Binding-site contacts:
Ligand atom C17 contacts residue ILE492 of chain 1.A at 3.2 Å (hydrophobic).
Ligand atom C14 contacts residue LEU321 of chain 1.A at 2.5 Å (hydrophobic).
Ligand atom N3 contacts residue LEU321 of chain 1.A at 2.2 Å (h-bond).
Ligand atom O1 contacts residue SER322 of chain 1.A at 3.2 Å (h-bond).
Ligand atom C17 contacts residue SER322 of chain 1.A at 3.6 Å.
Ligand atom C13 contacts residue SER322 of chain 1.A at 3.4 Å.
Ligand atom C17 contacts residue TYR324 of chain 1.A at 3.5 Å (hydrophobic).
Ligand atom O1 contacts residue SER485 of chain 1.A at 3.4 Å (h-bond).
Ligand atom O1 contacts residue HIS59 of chain 1.A at 3.3 Å.
Ligand atom F3 contacts residue VAL318 of chain 1.A at 3.5 Å.
Ligand atom C10 contacts residue LEU321 of chain 1.A at 3.6 Å (hydrophobic).
Ligand atom C15 contacts residue LEU321 of chain 1.A at 3.0 Å (hydrophobic).
Ligand atom N3 contacts residue ILE486 of chain 1.A at 3.0 Å.
Ligand atom F2 contacts residue VAL85 of chain 1.A at 2.9 Å.
Ligand atom F1 contacts residue LEU328 of chain 1.A at 3.0 Å.
Ligand atom C15 contacts residue SER322 of chain 1.A at 3.4 Å.
Ligand atom C12 contacts residue SER322 of chain 1.A at 3.6 Å.
Ligand atom O2 contacts residue SER485 of chain 1.A at 3.6 Å.
Ligand atom C16 contacts residue TYR324 of chain 1.A at 3.6 Å (hydrophobic).
Ligand atom C13 contacts residue LEU321 of chain 1.A at 3.4 Å (hydrophobic).
Ligand atom C16 contacts residue SER322 of chain 1.A at 3.6 Å.
Ligand atom C7 contacts residue ALA496 of chain 1.A at 3.3 Å (hydrophobic).
Ligand atom C1 contacts residue VAL318 of chain 1.A at 3.3 Å (hydrophobic).
Ligand atom S1 contacts residue LEU321 of chain 1.A at 3.2 Å (h-bond).
Ligand atom S1 contacts residue GLN161 of chain 1.A at 3.7 Å.
Ligand atom N1 contacts residue SER322 of chain 1.A at 3.5 Å.
Ligand atom C2 contacts residue VAL318 of chain 1.A at 3.2 Å (hydrophobic).
Ligand atom C11 contacts residue TRP356 of chain 1.A at 3.6 Å (hydrophobic).
Ligand atom F3 contacts residue LEU328 of chain 1.A at 3.5 Å.
Ligand atom C8 contacts residue GLY495 of chain 1.A at 3.6 Å.
Ligand atom C6 contacts residue ALA496 of chain 1.A at 3.4 Å (hydrophobic).
Ligand atom C3 contacts residue VAL318 of chain 1.A at 3.5 Å (hydrophobic).
Ligand atom O2 contacts residue ILE492 of chain 1.A at 2.9 Å.
Ligand atom C9 contacts residue LEU321 of chain 1.A at 3.5 Å (hydrophobic).
Ligand atom C14 contacts residue SER322 of chain 1.A at 3.2 Å.
Ligand atom C16 contacts residue ILE492 of chain 1.A at 3.4 Å (hydrophobic).
Ligand atom C7 contacts residue GLY495 of chain 1.A at 3.4 Å.
Ligand atom N3 contacts residue GLN161 of chain 1.A at 2.3 Å (h-bond).
Ligand atom C7 contacts residue MET491 of chain 1.A at 3.5 Å (hydrophobic).
Ligand atom O2 contacts residue PHE487 of chain 1.A at 3.4 Å (h-bond).

A small-molecule ligand and the protein it binds are described below.
Small molecule (SMILES): Cc1ccc(-c2cc(C(F)(F)F)nn2-c2ccc(S(N)(=O)=O)cc2)cc1

Sequence of chain 1.A:
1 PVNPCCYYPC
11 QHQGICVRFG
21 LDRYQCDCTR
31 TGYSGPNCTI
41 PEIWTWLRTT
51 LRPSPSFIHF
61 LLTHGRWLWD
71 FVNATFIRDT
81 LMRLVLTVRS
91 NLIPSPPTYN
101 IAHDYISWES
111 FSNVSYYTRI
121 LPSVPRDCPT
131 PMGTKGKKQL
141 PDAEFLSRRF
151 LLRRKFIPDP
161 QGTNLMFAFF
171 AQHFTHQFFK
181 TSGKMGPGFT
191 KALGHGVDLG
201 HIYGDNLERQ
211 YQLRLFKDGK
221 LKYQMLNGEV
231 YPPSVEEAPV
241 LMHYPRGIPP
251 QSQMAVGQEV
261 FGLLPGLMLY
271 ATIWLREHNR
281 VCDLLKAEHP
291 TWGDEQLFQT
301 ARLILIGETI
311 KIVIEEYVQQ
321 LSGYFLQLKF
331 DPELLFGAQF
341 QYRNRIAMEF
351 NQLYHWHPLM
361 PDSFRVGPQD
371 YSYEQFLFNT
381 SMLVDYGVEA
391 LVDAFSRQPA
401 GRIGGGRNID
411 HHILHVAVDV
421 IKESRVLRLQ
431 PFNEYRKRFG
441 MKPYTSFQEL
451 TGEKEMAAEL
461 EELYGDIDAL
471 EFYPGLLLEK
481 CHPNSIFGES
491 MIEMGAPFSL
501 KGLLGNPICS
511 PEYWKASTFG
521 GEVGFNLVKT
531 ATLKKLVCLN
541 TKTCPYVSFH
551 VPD